The protein below binds the small molecule below.
Small molecule (SMILES): Cc1ncc(COP(=O)(O)O)c(/C=N/CCC[C@H](N)C(=O)O)c1O

Sequence of chain 1.C:
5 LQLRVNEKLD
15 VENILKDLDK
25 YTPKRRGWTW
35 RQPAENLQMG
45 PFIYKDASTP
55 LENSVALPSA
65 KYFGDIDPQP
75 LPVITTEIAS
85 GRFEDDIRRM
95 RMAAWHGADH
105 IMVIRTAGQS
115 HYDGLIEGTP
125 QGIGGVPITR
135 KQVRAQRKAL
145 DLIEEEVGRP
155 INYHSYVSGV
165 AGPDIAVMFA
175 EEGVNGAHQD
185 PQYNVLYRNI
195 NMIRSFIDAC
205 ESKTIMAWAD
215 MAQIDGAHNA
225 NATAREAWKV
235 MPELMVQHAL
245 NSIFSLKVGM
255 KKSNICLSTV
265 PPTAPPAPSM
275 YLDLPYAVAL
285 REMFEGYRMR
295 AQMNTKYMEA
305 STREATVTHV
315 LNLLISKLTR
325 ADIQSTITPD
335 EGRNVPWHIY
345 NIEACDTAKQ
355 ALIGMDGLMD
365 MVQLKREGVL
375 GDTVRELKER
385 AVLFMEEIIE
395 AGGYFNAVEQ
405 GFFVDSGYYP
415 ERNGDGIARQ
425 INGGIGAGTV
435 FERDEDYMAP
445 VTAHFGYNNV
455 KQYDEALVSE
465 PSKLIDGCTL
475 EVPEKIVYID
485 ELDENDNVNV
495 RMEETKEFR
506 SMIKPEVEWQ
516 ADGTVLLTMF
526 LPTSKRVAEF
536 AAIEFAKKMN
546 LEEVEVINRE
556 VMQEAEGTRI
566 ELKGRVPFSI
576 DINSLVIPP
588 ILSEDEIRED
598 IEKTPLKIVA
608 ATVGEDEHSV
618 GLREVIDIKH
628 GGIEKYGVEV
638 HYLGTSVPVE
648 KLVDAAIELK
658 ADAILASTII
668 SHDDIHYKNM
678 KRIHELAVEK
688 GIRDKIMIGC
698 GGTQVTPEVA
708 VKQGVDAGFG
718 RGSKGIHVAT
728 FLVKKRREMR

Binding-site contacts:
Ligand atom C2A contacts residue GLY220 of chain 1.C at 3.6 Å.
Ligand atom OXT contacts residue GLU81 of chain 1.C at 3.1 Å (salt-bridge).
Ligand atom P contacts residue SER114 of chain 1.C at 3.5 Å.
Ligand atom C2 contacts residue TYR187 of chain 1.C at 3.4 Å (hydrophobic).
Ligand atom C5 contacts residue TYR187 of chain 1.C at 3.2 Å (hydrophobic).
Ligand atom OXT contacts residue ARG294 of chain 1.C at 2.8 Å (salt-bridge).
Ligand atom C5A contacts residue TYR187 of chain 1.C at 3.3 Å (hydrophobic).
Ligand atom O contacts residue HIS222 of chain 1.C at 3.0 Å (h-bond).
Ligand atom OXT contacts residue GLN296 of chain 1.C at 2.7 Å (h-bond).
Ligand atom OP4 contacts residue ARG109 of chain 1.C at 2.7 Å (salt-bridge).
Ligand atom C2A contacts residue HIS182 of chain 1.C at 3.6 Å.
Ligand atom OP2 contacts residue TYR187 of chain 1.C at 3.6 Å.
Ligand atom OP4 contacts residue SER114 of chain 1.C at 3.6 Å (h-bond).
Ligand atom OP3 contacts residue SER114 of chain 1.C at 3.3 Å (h-bond).
Ligand atom N1 contacts residue SER162 of chain 1.C at 2.4 Å (h-bond).
Ligand atom C6 contacts residue TYR187 of chain 1.C at 3.2 Å (hydrophobic).
Ligand atom C contacts residue ARG294 of chain 1.C at 3.6 Å.
Ligand atom C3 contacts residue ASN223 of chain 1.C at 3.6 Å.
Ligand atom OP2 contacts residue ARG192 of chain 1.C at 2.9 Å (salt-bridge).
Ligand atom O contacts residue TYR160 of chain 1.C at 3.6 Å.
Ligand atom C3 contacts residue TYR187 of chain 1.C at 3.3 Å (hydrophobic).
Ligand atom P contacts residue ARG109 of chain 1.C at 3.2 Å.
Ligand atom N contacts residue ILE108 of chain 1.C at 3.5 Å.
Ligand atom O contacts residue ARG294 of chain 1.C at 3.1 Å (salt-bridge).
Ligand atom N1 contacts residue TYR187 of chain 1.C at 3.4 Å.
Ligand atom C6 contacts residue SER162 of chain 1.C at 2.9 Å.
Ligand atom C2 contacts residue SER162 of chain 1.C at 3.6 Å.
Ligand atom C contacts residue HIS222 of chain 1.C at 3.5 Å.
Ligand atom O3 contacts residue ASN223 of chain 1.C at 2.8 Å (h-bond).
Ligand atom C4 contacts residue TYR160 of chain 1.C at 3.6 Å (hydrophobic).
Ligand atom C4A contacts residue TYR187 of chain 1.C at 3.7 Å (hydrophobic).
Ligand atom NE contacts residue ASN223 of chain 1.C at 3.5 Å (h-bond).
Ligand atom CB contacts residue TYR160 of chain 1.C at 3.5 Å (hydrophobic).
Ligand atom OP3 contacts residue ARG109 of chain 1.C at 2.9 Å (salt-bridge).
Ligand atom C4 contacts residue TYR187 of chain 1.C at 3.4 Å (hydrophobic).
Ligand atom O contacts residue HIS182 of chain 1.C at 2.9 Å (h-bond).
Ligand atom OP2 contacts residue SER114 of chain 1.C at 2.6 Å (h-bond).
Ligand atom OP3 contacts residue GLN113 of chain 1.C at 3.4 Å (h-bond).
Ligand atom C5 contacts residue TYR160 of chain 1.C at 3.5 Å (hydrophobic).
Ligand atom N contacts residue GLU81 of chain 1.C at 2.9 Å (salt-bridge).